The small molecule below binds the protein below.
Small molecule (SMILES): COc1ccc2nc(C)c3c(C)nc(-c4cnccc4C)n3c2n1

Binding-site contacts:
Ligand atom C17 contacts residue GLN282 of chain 1.B at 3.4 Å.
Ligand atom C17 contacts residue PHE285 of chain 1.B at 3.9 Å (hydrophobic).
Ligand atom C9 contacts residue ILE248 of chain 1.B at 3.8 Å (hydrophobic).
Ligand atom C8 contacts residue ILE248 of chain 1.B at 3.9 Å (hydrophobic).
Ligand atom C16 contacts residue ILE248 of chain 1.B at 3.9 Å (hydrophobic).
Ligand atom C10 contacts residue PHE285 of chain 1.B at 3.8 Å (hydrophobic).
Ligand atom C13 contacts residue PHE285 of chain 1.B at 4.1 Å (hydrophobic).
Ligand atom C17 contacts residue ILE248 of chain 1.B at 3.8 Å (hydrophobic).
Ligand atom C13 contacts residue MET269 of chain 1.B at 3.6 Å (hydrophobic).
Ligand atom C1 contacts residue TYR80 of chain 1.B at 3.9 Å (hydrophobic).
Ligand atom N3 contacts residue PHE285 of chain 1.B at 3.7 Å.
Ligand atom O1 contacts residue PHE252 of chain 1.B at 3.5 Å.
Ligand atom C12 contacts residue GLN282 of chain 1.B at 4.2 Å.
Ligand atom O1 contacts residue MET269 of chain 1.B at 3.5 Å (h-bond).
Ligand atom C18 contacts residue VAL234 of chain 1.B at 4.2 Å (hydrophobic).
Ligand atom C14 contacts residue PHE252 of chain 1.B at 3.5 Å (hydrophobic).
Ligand atom N5 contacts residue PHE285 of chain 1.B at 3.4 Å.
Ligand atom C2 contacts residue HIS81 of chain 1.B at 4.2 Å.
Ligand atom C12 contacts residue PHE285 of chain 1.B at 3.8 Å (hydrophobic).
Ligand atom C18 contacts residue TYR80 of chain 1.B at 3.6 Å (hydrophobic).
Ligand atom N2 contacts residue LEU231 of chain 1.B at 3.7 Å.
Ligand atom C18 contacts residue ILE248 of chain 1.B at 3.8 Å (hydrophobic).
Ligand atom C18 contacts residue LEU231 of chain 1.B at 3.8 Å (hydrophobic).
Ligand atom C17 contacts residue VAL234 of chain 1.B at 3.5 Å (hydrophobic).
Ligand atom N4 contacts residue PHE252 of chain 1.B at 3.6 Å.
Ligand atom C1 contacts residue ILE248 of chain 1.B at 3.8 Å (hydrophobic).
Ligand atom C13 contacts residue PHE252 of chain 1.B at 3.7 Å (hydrophobic).
Ligand atom C8 contacts residue LEU231 of chain 1.B at 4.0 Å (hydrophobic).
Ligand atom C11 contacts residue PHE285 of chain 1.B at 3.8 Å (hydrophobic).
Ligand atom C1 contacts residue PHE252 of chain 1.B at 3.6 Å (hydrophobic).
Ligand atom C14 contacts residue MET269 of chain 1.B at 4.0 Å (hydrophobic).
Ligand atom C9 contacts residue PHE285 of chain 1.B at 3.6 Å (hydrophobic).
Ligand atom C1 contacts residue HIS81 of chain 1.B at 3.9 Å.
Ligand atom C3 contacts residue HIS81 of chain 1.B at 3.8 Å.
Ligand atom N4 contacts residue PHE285 of chain 1.B at 4.1 Å.
Ligand atom C16 contacts residue PHE285 of chain 1.B at 3.4 Å (hydrophobic).
Ligand atom N5 contacts residue GLN282 of chain 1.B at 3.5 Å (h-bond).
Ligand atom N2 contacts residue TYR80 of chain 1.B at 3.9 Å.
Ligand atom C7 contacts residue LEU231 of chain 1.B at 4.1 Å (hydrophobic).
Ligand atom C8 contacts residue TYR80 of chain 1.B at 4.1 Å (hydrophobic).

Sequence of chain 1.B:
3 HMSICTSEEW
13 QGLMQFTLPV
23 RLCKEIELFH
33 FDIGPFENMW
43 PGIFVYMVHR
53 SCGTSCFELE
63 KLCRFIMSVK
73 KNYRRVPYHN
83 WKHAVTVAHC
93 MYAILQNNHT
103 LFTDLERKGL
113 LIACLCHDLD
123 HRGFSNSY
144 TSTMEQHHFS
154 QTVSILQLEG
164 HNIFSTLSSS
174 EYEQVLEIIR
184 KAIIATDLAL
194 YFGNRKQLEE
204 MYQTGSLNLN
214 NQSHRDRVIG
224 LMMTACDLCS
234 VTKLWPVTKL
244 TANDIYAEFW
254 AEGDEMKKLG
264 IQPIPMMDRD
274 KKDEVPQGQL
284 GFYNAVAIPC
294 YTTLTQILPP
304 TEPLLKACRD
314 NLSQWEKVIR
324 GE